Sequence of chain 1.E:
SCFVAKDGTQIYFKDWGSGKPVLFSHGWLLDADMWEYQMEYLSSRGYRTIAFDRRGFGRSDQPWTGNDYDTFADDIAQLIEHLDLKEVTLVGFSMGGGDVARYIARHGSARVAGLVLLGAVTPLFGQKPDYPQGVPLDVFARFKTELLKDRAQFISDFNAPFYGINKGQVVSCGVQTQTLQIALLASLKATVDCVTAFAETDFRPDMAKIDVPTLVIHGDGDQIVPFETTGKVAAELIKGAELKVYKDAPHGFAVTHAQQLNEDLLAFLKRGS

Sequence of chain 1.D:
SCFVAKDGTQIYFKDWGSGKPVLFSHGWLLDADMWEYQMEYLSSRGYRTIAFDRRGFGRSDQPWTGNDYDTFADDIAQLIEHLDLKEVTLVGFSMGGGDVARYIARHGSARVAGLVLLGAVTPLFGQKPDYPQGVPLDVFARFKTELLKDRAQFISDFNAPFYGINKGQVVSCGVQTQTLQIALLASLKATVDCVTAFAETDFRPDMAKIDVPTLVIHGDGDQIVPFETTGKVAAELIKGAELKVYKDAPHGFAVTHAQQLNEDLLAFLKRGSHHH

The protein below binds the small molecule below.
Small molecule (SMILES): O=C(CI)NCC(=O)N1CN(C(=O)CNC(=O)CI)CN(C(=O)CNC(=O)CI)C1

Binding-site contacts:
Ligand atom C6 contacts residue GLN11 of chain 1.D at 3.8 Å.
Ligand atom C7 contacts residue VAL5 of chain 1.D at 4.5 Å (hydrophobic).
Ligand atom C11 contacts residue CYS3 of chain 1.E at 1.8 Å (hydrophobic).
Ligand atom C14 contacts residue GLN11 of chain 1.F at 3.9 Å.
Ligand atom C14 contacts residue CYS3 of chain 1.F at 2.8 Å (hydrophobic).
Ligand atom O2 contacts residue GLN11 of chain 1.D at 4.4 Å.
Ligand atom C15 contacts residue GLN11 of chain 1.F at 3.8 Å.
Ligand atom O4 contacts residue VAL5 of chain 1.E at 3.6 Å.
Ligand atom N4 contacts residue CYS3 of chain 1.D at 3.2 Å (h-bond).
Ligand atom C8 contacts residue GLN11 of chain 1.E at 4.4 Å.
Ligand atom C6 contacts residue CYS3 of chain 1.D at 2.7 Å (hydrophobic).
Ligand atom C9 contacts residue CYS3 of chain 1.E at 3.4 Å (hydrophobic).
Ligand atom C11 contacts residue PHE4 of chain 1.E at 4.5 Å (hydrophobic).
Ligand atom C7 contacts residue PHE4 of chain 1.D at 3.6 Å (hydrophobic).
Ligand atom N6 contacts residue CYS3 of chain 1.F at 3.5 Å (h-bond).
Ligand atom C15 contacts residue PHE4 of chain 1.F at 3.8 Å (hydrophobic).
Ligand atom C15 contacts residue CYS3 of chain 1.F at 1.8 Å (hydrophobic).
Ligand atom C10 contacts residue CYS3 of chain 1.E at 2.7 Å (hydrophobic).
Ligand atom O6 contacts residue CYS3 of chain 1.F at 3.4 Å (h-bond).
Ligand atom C14 contacts residue VAL5 of chain 1.F at 4.0 Å (hydrophobic).
Ligand atom O6 contacts residue VAL5 of chain 1.F at 3.9 Å.
Ligand atom C6 contacts residue VAL5 of chain 1.D at 4.3 Å (hydrophobic).
Ligand atom C10 contacts residue GLN11 of chain 1.E at 4.3 Å.
Ligand atom O2 contacts residue CYS3 of chain 1.D at 3.6 Å.
Ligand atom C7 contacts residue CYS3 of chain 1.D at 1.8 Å (hydrophobic).
Ligand atom N6 contacts residue GLN11 of chain 1.F at 3.1 Å (h-bond).
Ligand atom C7 contacts residue GLN11 of chain 1.D at 4.0 Å.
Ligand atom O3 contacts residue GLN11 of chain 1.E at 3.4 Å (h-bond).
Ligand atom C15 contacts residue VAL5 of chain 1.F at 4.3 Å (hydrophobic).
Ligand atom O1 contacts residue CYS3 of chain 1.D at 4.4 Å.
Ligand atom O4 contacts residue CYS3 of chain 1.E at 3.6 Å.
Ligand atom C13 contacts residue GLN11 of chain 1.F at 3.5 Å.
Ligand atom O2 contacts residue VAL5 of chain 1.D at 4.0 Å.
Ligand atom C5 contacts residue GLN11 of chain 1.D at 3.4 Å.
Ligand atom N4 contacts residue GLN11 of chain 1.D at 3.2 Å (h-bond).
Ligand atom C11 contacts residue GLN11 of chain 1.E at 3.4 Å.
Ligand atom O5 contacts residue CYS3 of chain 1.F at 4.1 Å.
Ligand atom N5 contacts residue CYS3 of chain 1.E at 3.3 Å (h-bond).
Ligand atom O4 contacts residue PHE4 of chain 1.E at 4.2 Å.

Sequence of chain 1.F:
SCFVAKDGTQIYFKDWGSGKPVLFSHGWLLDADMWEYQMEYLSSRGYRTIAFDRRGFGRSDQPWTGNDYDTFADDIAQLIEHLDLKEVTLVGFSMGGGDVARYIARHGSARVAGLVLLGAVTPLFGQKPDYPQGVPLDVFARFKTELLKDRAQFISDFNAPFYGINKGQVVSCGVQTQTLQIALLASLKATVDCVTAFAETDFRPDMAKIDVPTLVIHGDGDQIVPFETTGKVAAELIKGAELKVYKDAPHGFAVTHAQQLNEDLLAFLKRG